Sequence of chain 1.C:
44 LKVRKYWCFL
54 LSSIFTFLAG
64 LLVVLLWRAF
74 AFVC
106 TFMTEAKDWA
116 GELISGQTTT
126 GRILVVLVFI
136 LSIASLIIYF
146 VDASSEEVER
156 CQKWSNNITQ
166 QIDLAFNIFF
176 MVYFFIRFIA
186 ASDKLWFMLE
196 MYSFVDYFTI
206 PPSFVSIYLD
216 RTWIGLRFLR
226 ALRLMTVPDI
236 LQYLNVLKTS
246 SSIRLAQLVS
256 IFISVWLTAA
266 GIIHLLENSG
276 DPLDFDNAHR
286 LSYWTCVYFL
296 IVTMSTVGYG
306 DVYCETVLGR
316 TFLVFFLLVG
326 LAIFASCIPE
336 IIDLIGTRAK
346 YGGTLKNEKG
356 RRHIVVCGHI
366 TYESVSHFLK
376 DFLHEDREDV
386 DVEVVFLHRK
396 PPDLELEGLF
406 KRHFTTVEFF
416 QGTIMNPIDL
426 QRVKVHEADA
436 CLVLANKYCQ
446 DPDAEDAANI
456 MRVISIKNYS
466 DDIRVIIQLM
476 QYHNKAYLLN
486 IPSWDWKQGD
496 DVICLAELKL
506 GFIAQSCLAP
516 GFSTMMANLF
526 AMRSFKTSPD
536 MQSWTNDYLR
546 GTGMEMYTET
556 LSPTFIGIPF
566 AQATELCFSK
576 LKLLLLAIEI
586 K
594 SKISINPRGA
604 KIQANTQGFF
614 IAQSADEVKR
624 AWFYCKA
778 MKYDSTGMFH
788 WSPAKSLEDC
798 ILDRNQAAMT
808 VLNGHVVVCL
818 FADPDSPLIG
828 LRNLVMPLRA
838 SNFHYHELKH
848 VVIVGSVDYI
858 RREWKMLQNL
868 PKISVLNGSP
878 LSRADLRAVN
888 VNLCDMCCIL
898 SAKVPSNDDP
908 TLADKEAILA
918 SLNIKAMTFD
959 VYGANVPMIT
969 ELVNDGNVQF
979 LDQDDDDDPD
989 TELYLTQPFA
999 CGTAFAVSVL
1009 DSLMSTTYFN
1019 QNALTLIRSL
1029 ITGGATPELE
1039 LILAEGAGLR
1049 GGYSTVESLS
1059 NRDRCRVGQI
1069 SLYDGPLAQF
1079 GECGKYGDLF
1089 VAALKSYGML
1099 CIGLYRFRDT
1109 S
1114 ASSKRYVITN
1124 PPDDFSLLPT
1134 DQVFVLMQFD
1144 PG

Binding-site contacts:
Ligand atom C19 contacts residue PHE329 of chain 1.C at 3.8 Å (hydrophobic).
Ligand atom C27 contacts residue THR301 of chain 1.C at 3.7 Å.
Ligand atom C17 contacts residue MET299 of chain 1.C at 3.6 Å (hydrophobic).
Ligand atom N1 contacts residue MET299 of chain 1.C at 3.7 Å.
Ligand atom C23 contacts residue PHE257 of chain 1.C at 3.8 Å (hydrophobic).
Ligand atom O5 contacts residue PHE329 of chain 1.C at 3.0 Å (h-bond).
Ligand atom C12 contacts residue MET299 of chain 1.C at 3.9 Å (hydrophobic).
Ligand atom O2 contacts residue MET299 of chain 1.C at 3.5 Å (h-bond).
Ligand atom C15 contacts residue LEU326 of chain 1.C at 3.9 Å (hydrophobic).
Ligand atom C7 contacts residue LEU253 of chain 1.C at 4.0 Å (hydrophobic).
Ligand atom O5 contacts residue GLY325 of chain 1.C at 3.1 Å (h-bond).
Ligand atom O7 contacts residue THR298 of chain 1.C at 3.8 Å.
Ligand atom C6 contacts residue LEU253 of chain 1.C at 3.4 Å (hydrophobic).
Ligand atom C14 contacts residue PHE321 of chain 1.C at 3.8 Å (hydrophobic).
Ligand atom C3 contacts residue PHE329 of chain 1.C at 3.6 Å (hydrophobic).
Ligand atom C22 contacts residue THR301 of chain 1.C at 3.7 Å.
Ligand atom C27 contacts residue LEU322 of chain 1.C at 3.8 Å (hydrophobic).
Ligand atom C27 contacts residue THR298 of chain 1.C at 3.7 Å.
Ligand atom C25 contacts residue PHE257 of chain 1.C at 4.0 Å (hydrophobic).
Ligand atom C7 contacts residue PHE257 of chain 1.C at 3.6 Å (hydrophobic).
Ligand atom C15 contacts residue MET299 of chain 1.C at 3.8 Å (hydrophobic).
Ligand atom C13 contacts residue GLY325 of chain 1.C at 3.5 Å.
Ligand atom O1 contacts residue MET299 of chain 1.C at 3.9 Å.
Ligand atom O7 contacts residue LEU322 of chain 1.C at 3.3 Å.
Ligand atom C22 contacts residue MET299 of chain 1.C at 3.9 Å (hydrophobic).
Ligand atom O4 contacts residue ILE328 of chain 1.C at 3.9 Å.
Ligand atom N2 contacts residue PHE329 of chain 1.C at 3.9 Å.
Ligand atom C18 contacts residue MET299 of chain 1.C at 3.3 Å (hydrophobic).
Ligand atom C14 contacts residue GLY325 of chain 1.C at 4.0 Å.
Ligand atom O3 contacts residue PHE329 of chain 1.C at 3.2 Å.
Ligand atom C2 contacts residue PHE329 of chain 1.C at 3.8 Å (hydrophobic).
Ligand atom C8 contacts residue ILE328 of chain 1.C at 3.9 Å (hydrophobic).
Ligand atom C16 contacts residue MET299 of chain 1.C at 3.2 Å (hydrophobic).
Ligand atom C16 contacts residue LEU326 of chain 1.C at 3.8 Å (hydrophobic).
Ligand atom O5 contacts residue ILE328 of chain 1.C at 3.4 Å.
Ligand atom C13 contacts residue MET299 of chain 1.C at 3.9 Å (hydrophobic).
Ligand atom C27 contacts residue LEU326 of chain 1.C at 3.9 Å (hydrophobic).
Ligand atom O6 contacts residue GLY325 of chain 1.C at 3.7 Å.
Ligand atom C13 contacts residue PHE321 of chain 1.C at 3.9 Å (hydrophobic).
Ligand atom C21 contacts residue PHE329 of chain 1.C at 3.5 Å (hydrophobic).

A protein and the small-molecule ligand that binds it are described below.
Small molecule (SMILES): COc1ccc2c3c4n(c2c1)[C@@H](C=C(C)C)OOC(C)(C)C[C@@H]4N1C(=O)[C@@H]2CCCN2C(=O)[C@]1(O)[C@H]3O

Sequence of chain 1.B:
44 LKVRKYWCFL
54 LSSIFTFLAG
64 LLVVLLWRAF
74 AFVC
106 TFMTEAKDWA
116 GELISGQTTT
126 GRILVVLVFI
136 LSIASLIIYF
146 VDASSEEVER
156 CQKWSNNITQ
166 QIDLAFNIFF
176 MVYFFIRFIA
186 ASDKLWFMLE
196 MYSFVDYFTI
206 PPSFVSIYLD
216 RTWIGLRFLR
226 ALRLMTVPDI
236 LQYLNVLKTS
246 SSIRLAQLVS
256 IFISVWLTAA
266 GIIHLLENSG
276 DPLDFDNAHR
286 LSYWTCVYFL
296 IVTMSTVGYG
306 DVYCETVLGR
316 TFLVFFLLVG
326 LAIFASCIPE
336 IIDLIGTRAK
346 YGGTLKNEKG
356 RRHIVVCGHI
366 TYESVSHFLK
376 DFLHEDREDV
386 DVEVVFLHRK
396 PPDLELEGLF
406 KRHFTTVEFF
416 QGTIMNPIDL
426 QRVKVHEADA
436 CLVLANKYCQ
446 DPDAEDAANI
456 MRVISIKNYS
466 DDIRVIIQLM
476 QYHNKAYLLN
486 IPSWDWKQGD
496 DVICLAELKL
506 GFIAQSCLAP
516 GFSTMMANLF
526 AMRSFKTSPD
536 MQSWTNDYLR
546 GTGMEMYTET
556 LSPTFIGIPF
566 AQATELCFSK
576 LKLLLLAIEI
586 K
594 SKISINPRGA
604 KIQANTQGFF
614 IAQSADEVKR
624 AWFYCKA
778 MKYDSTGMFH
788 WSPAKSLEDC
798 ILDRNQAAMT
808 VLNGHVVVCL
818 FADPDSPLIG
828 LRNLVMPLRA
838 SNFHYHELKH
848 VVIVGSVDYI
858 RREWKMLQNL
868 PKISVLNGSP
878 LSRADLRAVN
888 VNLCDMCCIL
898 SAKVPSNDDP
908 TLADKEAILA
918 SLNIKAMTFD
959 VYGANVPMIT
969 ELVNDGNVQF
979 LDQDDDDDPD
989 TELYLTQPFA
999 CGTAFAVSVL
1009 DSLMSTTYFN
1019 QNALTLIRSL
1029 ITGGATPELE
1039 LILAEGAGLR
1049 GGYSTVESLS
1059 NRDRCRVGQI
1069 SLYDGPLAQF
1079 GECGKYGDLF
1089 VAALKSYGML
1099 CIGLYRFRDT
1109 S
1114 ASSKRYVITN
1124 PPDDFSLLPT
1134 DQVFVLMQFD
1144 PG

Sequence of chain 1.A:
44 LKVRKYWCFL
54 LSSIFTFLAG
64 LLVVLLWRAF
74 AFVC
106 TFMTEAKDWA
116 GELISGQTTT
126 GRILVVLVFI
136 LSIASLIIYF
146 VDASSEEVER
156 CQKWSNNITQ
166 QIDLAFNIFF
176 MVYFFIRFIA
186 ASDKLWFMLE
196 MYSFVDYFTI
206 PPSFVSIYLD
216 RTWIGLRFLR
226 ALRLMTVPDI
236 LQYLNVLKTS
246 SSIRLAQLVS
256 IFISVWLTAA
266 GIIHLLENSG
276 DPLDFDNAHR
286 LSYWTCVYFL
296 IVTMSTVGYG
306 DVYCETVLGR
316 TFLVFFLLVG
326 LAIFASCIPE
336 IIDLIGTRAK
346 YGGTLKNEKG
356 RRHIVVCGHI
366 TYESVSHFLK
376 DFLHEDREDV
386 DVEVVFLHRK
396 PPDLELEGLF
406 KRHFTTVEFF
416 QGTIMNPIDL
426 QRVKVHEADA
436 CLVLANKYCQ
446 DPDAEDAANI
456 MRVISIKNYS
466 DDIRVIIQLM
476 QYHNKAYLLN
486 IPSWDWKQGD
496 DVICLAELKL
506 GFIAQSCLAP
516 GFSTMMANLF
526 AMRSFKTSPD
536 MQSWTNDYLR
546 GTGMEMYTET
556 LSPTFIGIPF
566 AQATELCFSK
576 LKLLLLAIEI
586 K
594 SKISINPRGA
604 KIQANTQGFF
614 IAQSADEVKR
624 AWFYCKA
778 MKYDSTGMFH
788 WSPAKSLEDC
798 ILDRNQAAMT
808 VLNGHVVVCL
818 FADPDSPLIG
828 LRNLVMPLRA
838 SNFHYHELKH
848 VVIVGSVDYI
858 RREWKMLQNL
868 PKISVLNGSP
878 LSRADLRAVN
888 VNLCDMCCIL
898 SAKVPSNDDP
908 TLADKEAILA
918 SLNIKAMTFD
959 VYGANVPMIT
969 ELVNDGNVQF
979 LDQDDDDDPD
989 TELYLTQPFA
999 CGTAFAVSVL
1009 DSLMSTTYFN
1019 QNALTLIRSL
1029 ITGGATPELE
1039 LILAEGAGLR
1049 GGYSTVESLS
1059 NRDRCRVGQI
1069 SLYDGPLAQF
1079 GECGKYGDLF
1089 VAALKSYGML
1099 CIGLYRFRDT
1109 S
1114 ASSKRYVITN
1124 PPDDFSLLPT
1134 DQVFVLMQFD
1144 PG